Binding-site contacts:
Ligand atom O6 contacts residue SER803 of chain 1.A at 4.0 Å.
Ligand atom C1 contacts residue SER803 of chain 1.A at 3.5 Å.
Ligand atom C3 contacts residue ASN801 of chain 1.A at 3.8 Å.
Ligand atom C5 contacts residue SER803 of chain 1.A at 3.6 Å.
Ligand atom C7 contacts residue ASN801 of chain 1.A at 4.1 Å.
Ligand atom O5 contacts residue ASN801 of chain 1.A at 2.4 Å (h-bond).
Ligand atom O5 contacts residue SER803 of chain 1.A at 3.5 Å (h-bond).
Ligand atom N2 contacts residue ASN801 of chain 1.A at 2.9 Å (h-bond).
Ligand atom O6 contacts residue GLN804 of chain 1.A at 3.7 Å.
Ligand atom C4 contacts residue ASN801 of chain 1.A at 4.2 Å.
Ligand atom C1 contacts residue ASN801 of chain 1.A at 1.4 Å.
Ligand atom C2 contacts residue ASN801 of chain 1.A at 2.5 Å.
Ligand atom C6 contacts residue SER803 of chain 1.A at 4.3 Å.
Ligand atom C5 contacts residue ASN801 of chain 1.A at 3.7 Å.
Ligand atom C8 contacts residue ASN801 of chain 1.A at 4.4 Å.

Sequence of chain 1.A:
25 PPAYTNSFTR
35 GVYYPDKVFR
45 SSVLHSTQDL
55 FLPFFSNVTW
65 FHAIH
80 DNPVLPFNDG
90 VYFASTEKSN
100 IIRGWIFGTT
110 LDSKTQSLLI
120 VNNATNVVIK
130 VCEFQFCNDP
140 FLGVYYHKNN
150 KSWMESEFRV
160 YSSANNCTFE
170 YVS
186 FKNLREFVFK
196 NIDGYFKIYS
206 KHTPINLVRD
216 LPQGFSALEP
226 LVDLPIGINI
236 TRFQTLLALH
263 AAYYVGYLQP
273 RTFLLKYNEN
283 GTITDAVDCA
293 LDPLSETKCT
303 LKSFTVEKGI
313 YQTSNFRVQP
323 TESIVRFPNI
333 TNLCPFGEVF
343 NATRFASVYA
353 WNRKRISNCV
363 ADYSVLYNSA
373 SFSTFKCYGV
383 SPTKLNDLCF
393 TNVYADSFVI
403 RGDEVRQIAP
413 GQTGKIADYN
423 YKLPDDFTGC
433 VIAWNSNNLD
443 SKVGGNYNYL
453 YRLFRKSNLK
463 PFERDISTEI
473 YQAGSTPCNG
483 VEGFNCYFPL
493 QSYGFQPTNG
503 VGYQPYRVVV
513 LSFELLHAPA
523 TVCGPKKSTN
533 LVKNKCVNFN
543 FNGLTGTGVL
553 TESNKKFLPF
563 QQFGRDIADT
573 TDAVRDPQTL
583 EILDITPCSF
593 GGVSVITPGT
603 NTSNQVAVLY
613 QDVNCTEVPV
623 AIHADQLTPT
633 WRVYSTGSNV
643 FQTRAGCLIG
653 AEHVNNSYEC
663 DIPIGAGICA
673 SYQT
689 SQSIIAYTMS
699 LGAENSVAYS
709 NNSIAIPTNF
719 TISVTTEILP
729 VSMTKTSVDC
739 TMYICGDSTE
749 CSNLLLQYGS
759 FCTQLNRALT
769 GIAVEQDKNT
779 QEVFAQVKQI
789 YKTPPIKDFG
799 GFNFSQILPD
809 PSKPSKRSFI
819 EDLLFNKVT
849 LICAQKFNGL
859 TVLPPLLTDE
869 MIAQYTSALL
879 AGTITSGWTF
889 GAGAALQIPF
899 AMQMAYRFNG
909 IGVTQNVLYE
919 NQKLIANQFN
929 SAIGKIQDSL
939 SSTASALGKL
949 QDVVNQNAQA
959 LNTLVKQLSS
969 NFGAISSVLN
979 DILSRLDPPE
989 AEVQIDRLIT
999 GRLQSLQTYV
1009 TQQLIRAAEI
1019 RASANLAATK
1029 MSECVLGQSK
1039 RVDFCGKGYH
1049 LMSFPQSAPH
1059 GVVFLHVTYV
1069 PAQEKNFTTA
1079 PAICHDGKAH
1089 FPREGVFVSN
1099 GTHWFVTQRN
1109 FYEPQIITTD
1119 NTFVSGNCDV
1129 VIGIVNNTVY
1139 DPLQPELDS

The protein below binds the small molecule below.
Small molecule (SMILES): CC(=O)N[C@@H]1[C@@H](O)[C@H](O)[C@@H](CO)O[C@H]1O